Sequence of chain 1.C:
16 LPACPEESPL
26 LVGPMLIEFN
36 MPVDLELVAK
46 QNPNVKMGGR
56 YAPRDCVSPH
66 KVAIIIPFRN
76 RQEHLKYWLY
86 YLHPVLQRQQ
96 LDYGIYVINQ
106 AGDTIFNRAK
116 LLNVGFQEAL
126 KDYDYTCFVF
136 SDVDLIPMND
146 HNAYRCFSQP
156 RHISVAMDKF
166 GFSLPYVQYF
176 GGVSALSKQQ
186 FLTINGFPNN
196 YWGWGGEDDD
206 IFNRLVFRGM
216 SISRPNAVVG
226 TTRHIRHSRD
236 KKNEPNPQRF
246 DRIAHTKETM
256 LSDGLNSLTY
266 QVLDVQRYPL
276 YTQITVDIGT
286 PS

A protein and the small-molecule ligand that binds it are described below.
Small molecule (SMILES): CC(=O)N[C@H]1[C@H](O[C@@H]2[C@@H](O[C@@H]3[C@H](O)[C@H](O)O[C@H](CO)[C@H]3O)O[C@H](CO)[C@@H](O)[C@@H]2O)O[C@H](CO)[C@@H](O)[C@@H]1O

Binding-site contacts:
Ligand atom C7 contacts residue ASP204 of chain 1.C at 3.5 Å.
Ligand atom C8 contacts residue PHE245 of chain 1.C at 3.8 Å (hydrophobic).
Ligand atom C5 contacts residue TYR171 of chain 1.C at 3.8 Å (hydrophobic).
Ligand atom C2 contacts residue TRP199 of chain 1.C at 3.9 Å (hydrophobic).
Ligand atom O7 contacts residue ARG244 of chain 1.C at 2.6 Å (salt-bridge).
Ligand atom C3 contacts residue TYR171 of chain 1.C at 3.7 Å (hydrophobic).
Ligand atom O7 contacts residue PHE245 of chain 1.C at 3.8 Å.
Ligand atom C4 contacts residue TRP199 of chain 1.C at 3.8 Å (hydrophobic).
Ligand atom C4 contacts residue ASP203 of chain 1.C at 3.5 Å.
Ligand atom O4 contacts residue GOL1 of chain 1.IA at 3.7 Å.
Ligand atom O3 contacts residue GOL1 of chain 1.IA at 3.8 Å.
Ligand atom O6 contacts residue PHE165 of chain 1.C at 3.6 Å.
Ligand atom C8 contacts residue ASP204 of chain 1.C at 3.4 Å.
Ligand atom C3 contacts residue ASP204 of chain 1.C at 3.7 Å.
Ligand atom C7 contacts residue ARG244 of chain 1.C at 3.5 Å.
Ligand atom O6 contacts residue ILE248 of chain 1.C at 3.4 Å.
Ligand atom C8 contacts residue ARG244 of chain 1.C at 3.9 Å.
Ligand atom C2 contacts residue ASP204 of chain 1.C at 3.7 Å.
Ligand atom C1 contacts residue TYR171 of chain 1.C at 3.4 Å (hydrophobic).
Ligand atom C6 contacts residue PHE165 of chain 1.C at 3.4 Å (hydrophobic).
Ligand atom O5 contacts residue TYR171 of chain 1.C at 3.9 Å.
Ligand atom C6 contacts residue TYR174 of chain 1.C at 3.7 Å (hydrophobic).
Ligand atom O4 contacts residue ASP203 of chain 1.C at 2.6 Å (salt-bridge).
Ligand atom O5 contacts residue PHE245 of chain 1.C at 3.7 Å.
Ligand atom C8 contacts residue ILE248 of chain 1.C at 4.0 Å (hydrophobic).
Ligand atom C8 contacts residue GLY201 of chain 1.C at 3.7 Å.
Ligand atom C3 contacts residue ASP203 of chain 1.C at 3.4 Å.
Ligand atom O3 contacts residue GLY200 of chain 1.C at 3.6 Å.
Ligand atom C7 contacts residue GLY201 of chain 1.C at 3.6 Å.
Ligand atom C2 contacts residue TYR171 of chain 1.C at 4.0 Å (hydrophobic).
Ligand atom O3 contacts residue GLY201 of chain 1.C at 2.9 Å (h-bond).
Ligand atom N2 contacts residue GLY201 of chain 1.C at 3.6 Å (h-bond).
Ligand atom O3 contacts residue TYR171 of chain 1.C at 3.5 Å.
Ligand atom O4 contacts residue PHE245 of chain 1.C at 4.0 Å.
Ligand atom O4 contacts residue TYR174 of chain 1.C at 3.3 Å.
Ligand atom O3 contacts residue ASP203 of chain 1.C at 2.5 Å (salt-bridge).
Ligand atom O4 contacts residue ILE248 of chain 1.C at 3.8 Å.
Ligand atom O6 contacts residue TRP199 of chain 1.C at 3.5 Å.
Ligand atom C5 contacts residue TYR174 of chain 1.C at 3.8 Å (hydrophobic).
Ligand atom N2 contacts residue ASP204 of chain 1.C at 2.7 Å (salt-bridge).